Binding-site contacts:
Ligand atom C14 contacts residue VAL246 of chain 1.B at 4.0 Å (hydrophobic).
Ligand atom C7 contacts residue LEU118 of chain 1.B at 3.7 Å (hydrophobic).
Ligand atom C14 contacts residue ALA211 of chain 1.B at 3.9 Å (hydrophobic).
Ligand atom C18 contacts residue VAL284 of chain 1.B at 4.0 Å (hydrophobic).
Ligand atom C12 contacts residue CYS242 of chain 1.B at 3.8 Å (hydrophobic).
Ligand atom F1 contacts residue PHE271 of chain 1.B at 3.6 Å.
Ligand atom C2 contacts residue LEU119 of chain 1.B at 4.1 Å (hydrophobic).
Ligand atom F1 contacts residue ALA122 of chain 1.B at 3.7 Å.
Ligand atom N19 contacts residue VAL284 of chain 1.B at 3.8 Å.
Ligand atom C32 contacts residue GLU240 of chain 1.B at 3.6 Å.
Ligand atom F1 contacts residue LEU207 of chain 1.B at 3.8 Å.
Ligand atom C34 contacts residue GLU240 of chain 1.B at 3.6 Å.
Ligand atom C9 contacts residue LEU118 of chain 1.B at 3.4 Å (hydrophobic).
Ligand atom O5 contacts residue VAL246 of chain 1.B at 3.7 Å.
Ligand atom F3 contacts residue LEU207 of chain 1.B at 3.2 Å.
Ligand atom C6 contacts residue ILE280 of chain 1.B at 4.0 Å (hydrophobic).
Ligand atom F3 contacts residue VAL246 of chain 1.B at 3.6 Å.
Ligand atom C14 contacts residue CYS242 of chain 1.B at 4.0 Å (hydrophobic).
Ligand atom C20 contacts residue VAL284 of chain 1.B at 3.8 Å (hydrophobic).
Ligand atom N22 contacts residue VAL284 of chain 1.B at 4.0 Å.
Ligand atom C27 contacts residue LEU288 of chain 1.B at 3.9 Å (hydrophobic).
Ligand atom C20 contacts residue TYR213 of chain 1.B at 3.8 Å (hydrophobic).
Ligand atom C14 contacts residue PRO243 of chain 1.B at 3.8 Å (hydrophobic).
Ligand atom N19 contacts residue ALA115 of chain 1.B at 3.9 Å.
Ligand atom F1 contacts residue LEU119 of chain 1.B at 3.7 Å.
Ligand atom F3 contacts residue ILE210 of chain 1.B at 4.0 Å.
Ligand atom C7 contacts residue ALA115 of chain 1.B at 3.8 Å (hydrophobic).
Ligand atom F4 contacts residue LEU119 of chain 1.B at 3.1 Å.
Ligand atom C12 contacts residue PRO243 of chain 1.B at 3.7 Å (hydrophobic).
Ligand atom O5 contacts residue ILE280 of chain 1.B at 3.8 Å.
Ligand atom C9 contacts residue ALA115 of chain 1.B at 3.8 Å (hydrophobic).
Ligand atom C30 contacts residue GLU240 of chain 1.B at 4.0 Å.
Ligand atom C24 contacts residue GLU240 of chain 1.B at 3.6 Å.
Ligand atom O37 contacts residue LEU288 of chain 1.B at 3.7 Å.
Ligand atom F4 contacts residue ILE210 of chain 1.B at 3.5 Å.
Ligand atom N16 contacts residue ALA211 of chain 1.B at 3.8 Å.
Ligand atom C12 contacts residue ALA211 of chain 1.B at 3.7 Å (hydrophobic).
Ligand atom N16 contacts residue GLY241 of chain 1.B at 3.8 Å.
Ligand atom C7 contacts residue ILE280 of chain 1.B at 3.8 Å (hydrophobic).
Ligand atom F4 contacts residue LEU118 of chain 1.B at 3.0 Å.

The small molecule below binds the protein below.
Small molecule (SMILES): NC(=O)c1cccc(-c2cc(Nc3ccc(OC(F)(F)F)cc3)ncn2)c1

Sequence of chain 1.B:
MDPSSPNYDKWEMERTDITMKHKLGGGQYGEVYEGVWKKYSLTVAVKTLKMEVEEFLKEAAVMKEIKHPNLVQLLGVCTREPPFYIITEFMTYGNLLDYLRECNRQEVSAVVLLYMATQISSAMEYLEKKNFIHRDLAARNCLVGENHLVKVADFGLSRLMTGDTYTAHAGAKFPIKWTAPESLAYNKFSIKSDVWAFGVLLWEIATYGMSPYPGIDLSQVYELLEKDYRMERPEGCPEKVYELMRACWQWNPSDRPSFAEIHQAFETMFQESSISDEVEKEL